Binding-site contacts:
Ligand atom C24 contacts residue LEU222 of chain 1.A at 3.8 Å (hydrophobic).
Ligand atom O28 contacts residue GLY117 of chain 1.A at 3.8 Å.
Ligand atom C36 contacts residue TRP80 of chain 1.A at 3.8 Å (hydrophobic).
Ligand atom O23 contacts residue GLU50 of chain 1.A at 2.5 Å (salt-bridge).
Ligand atom C12 contacts residue LEU88 of chain 1.A at 3.8 Å (hydrophobic).
Ligand atom C14 contacts residue GLU50 of chain 1.A at 3.0 Å.
Ligand atom C34 contacts residue TRP80 of chain 1.A at 3.7 Å (hydrophobic).
Ligand atom C34 contacts residue ASP48 of chain 1.A at 3.2 Å.
Ligand atom O23 contacts residue ARG91 of chain 1.A at 2.8 Å (salt-bridge).
Ligand atom C16 contacts residue ALA47 of chain 1.A at 3.8 Å (hydrophobic).
Ligand atom O29 contacts residue GLY218 of chain 1.A at 3.6 Å.
Ligand atom O26 contacts residue TRP80 of chain 1.A at 3.7 Å.
Ligand atom C20 contacts residue MET40 of chain 1.A at 3.7 Å (hydrophobic).
Ligand atom C15 contacts residue MET40 of chain 1.A at 3.4 Å (hydrophobic).
Ligand atom C27 contacts residue HIS221 of chain 1.A at 3.8 Å.
Ligand atom O28 contacts residue ILE121 of chain 1.A at 3.7 Å.
Ligand atom O26 contacts residue LEU222 of chain 1.A at 3.7 Å.
Ligand atom C36 contacts residue ASP48 of chain 1.A at 3.4 Å.
Ligand atom O4 contacts residue LEU43 of chain 1.A at 3.4 Å.
Ligand atom C35 contacts residue LYS226 of chain 1.A at 3.3 Å.
Ligand atom N32 contacts residue ASP48 of chain 1.A at 2.8 Å (salt-bridge).
Ligand atom C19 contacts residue GLU50 of chain 1.A at 3.1 Å.
Ligand atom C18 contacts residue MET40 of chain 1.A at 3.6 Å (hydrophobic).
Ligand atom O29 contacts residue HIS221 of chain 1.A at 3.2 Å.
Ligand atom O28 contacts residue MET118 of chain 1.A at 3.1 Å.
Ligand atom C15 contacts residue LEU43 of chain 1.A at 3.8 Å (hydrophobic).
Ligand atom C18 contacts residue MET118 of chain 1.A at 3.5 Å (hydrophobic).
Ligand atom C33 contacts residue LYS226 of chain 1.A at 3.3 Å.
Ligand atom C20 contacts residue THR44 of chain 1.A at 3.5 Å.
Ligand atom C15 contacts residue THR44 of chain 1.A at 3.7 Å.
Ligand atom C31 contacts residue ASP48 of chain 1.A at 3.3 Å.
Ligand atom C37 contacts residue LEU233 of chain 1.A at 3.7 Å (hydrophobic).
Ligand atom C17 contacts residue ILE121 of chain 1.A at 3.7 Å (hydrophobic).
Ligand atom C19 contacts residue ARG91 of chain 1.A at 3.7 Å.
Ligand atom C27 contacts residue MET225 of chain 1.A at 3.7 Å (hydrophobic).
Ligand atom C31 contacts residue THR44 of chain 1.A at 3.7 Å.
Ligand atom C21 contacts residue TRP80 of chain 1.A at 3.6 Å (hydrophobic).
Ligand atom C13 contacts residue LEU84 of chain 1.A at 3.5 Å (hydrophobic).
Ligand atom C20 contacts residue LEU222 of chain 1.A at 3.8 Å (hydrophobic).
Ligand atom O29 contacts residue ILE121 of chain 1.A at 3.0 Å.

A small-molecule ligand and the protein it binds are described below.
Small molecule (SMILES): CS(=O)(=O)c1ccc(-c2ccc3cc(O)ccc3c2Oc2ccc(OCCN3CCCCC3)cc2)cc1

Sequence of chain 1.A:
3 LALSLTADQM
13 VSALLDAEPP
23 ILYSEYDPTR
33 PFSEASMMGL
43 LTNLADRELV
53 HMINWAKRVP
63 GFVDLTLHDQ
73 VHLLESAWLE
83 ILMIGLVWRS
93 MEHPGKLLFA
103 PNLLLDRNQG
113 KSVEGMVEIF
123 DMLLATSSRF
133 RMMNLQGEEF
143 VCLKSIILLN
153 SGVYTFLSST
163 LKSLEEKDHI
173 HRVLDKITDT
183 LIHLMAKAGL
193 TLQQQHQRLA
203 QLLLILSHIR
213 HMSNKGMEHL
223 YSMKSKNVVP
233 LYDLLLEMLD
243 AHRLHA